Binding-site contacts:
Ligand atom C10 contacts residue DMU1 of chain 1.NF at 3.9 Å.
Ligand atom C25 contacts residue MET33 of chain 1.P at 4.0 Å (hydrophobic).
Ligand atom O1 contacts residue DMU1 of chain 1.NF at 3.6 Å (h-bond).
Ligand atom C1 contacts residue TYR45 of chain 1.W at 4.2 Å (hydrophobic).
Ligand atom O5 contacts residue TRP52 of chain 1.W at 4.0 Å.
Ligand atom C4 contacts residue TRP52 of chain 1.W at 3.6 Å (hydrophobic).
Ligand atom C25 contacts residue PHE37 of chain 1.P at 3.3 Å (hydrophobic).
Ligand atom O5 contacts residue PHE37 of chain 1.P at 3.8 Å.
Ligand atom O61 contacts residue PHE37 of chain 1.P at 2.9 Å (h-bond).
Ligand atom O16 contacts residue CYS49 of chain 1.W at 3.5 Å (h-bond).
Ligand atom C1 contacts residue CYS49 of chain 1.W at 4.2 Å (hydrophobic).
Ligand atom O49 contacts residue TYR45 of chain 1.W at 3.8 Å.
Ligand atom O7 contacts residue TRP52 of chain 1.W at 4.0 Å.
Ligand atom C28 contacts residue PHE37 of chain 1.P at 4.2 Å (hydrophobic).
Ligand atom C9 contacts residue TRP52 of chain 1.W at 4.0 Å (hydrophobic).
Ligand atom C37 contacts residue SER29 of chain 1.P at 3.7 Å.
Ligand atom C40 contacts residue LEU50 of chain 1.W at 3.9 Å (hydrophobic).
Ligand atom C18 contacts residue CYS49 of chain 1.W at 3.9 Å (hydrophobic).
Ligand atom C43 contacts residue LEU110 of chain 1.N at 3.6 Å (hydrophobic).
Ligand atom C43 contacts residue SER46 of chain 1.W at 3.6 Å.
Ligand atom C18 contacts residue PHE37 of chain 1.P at 3.6 Å (hydrophobic).
Ligand atom C19 contacts residue PHE37 of chain 1.P at 3.5 Å (hydrophobic).
Ligand atom C22 contacts residue PHE37 of chain 1.P at 4.0 Å (hydrophobic).
Ligand atom O55 contacts residue DMU1 of chain 1.NF at 4.0 Å.
Ligand atom O3 contacts residue DMU1 of chain 1.NF at 3.7 Å.
Ligand atom C57 contacts residue TRP52 of chain 1.W at 3.5 Å (hydrophobic).
Ligand atom C34 contacts residue LEU145 of chain 1.N at 4.0 Å (hydrophobic).
Ligand atom C22 contacts residue CYS49 of chain 1.W at 3.5 Å (hydrophobic).
Ligand atom O49 contacts residue TYR48 of chain 1.W at 3.2 Å.
Ligand atom C19 contacts residue CYS49 of chain 1.W at 4.0 Å (hydrophobic).
Ligand atom C6 contacts residue TRP52 of chain 1.W at 3.9 Å (hydrophobic).
Ligand atom C18 contacts residue MET33 of chain 1.P at 4.1 Å (hydrophobic).
Ligand atom C40 contacts residue ALA114 of chain 1.N at 4.0 Å (hydrophobic).
Ligand atom C37 contacts residue SER46 of chain 1.W at 3.6 Å.
Ligand atom O49 contacts residue CYS49 of chain 1.W at 3.3 Å (h-bond).
Ligand atom C22 contacts residue MET33 of chain 1.P at 3.9 Å (hydrophobic).
Ligand atom O16 contacts residue MET33 of chain 1.P at 3.8 Å.
Ligand atom C19 contacts residue MET33 of chain 1.P at 3.3 Å (hydrophobic).
Ligand atom O2 contacts residue TRP52 of chain 1.W at 4.0 Å.
Ligand atom C28 contacts residue THR32 of chain 1.P at 4.1 Å.

Sequence of chain 1.P:
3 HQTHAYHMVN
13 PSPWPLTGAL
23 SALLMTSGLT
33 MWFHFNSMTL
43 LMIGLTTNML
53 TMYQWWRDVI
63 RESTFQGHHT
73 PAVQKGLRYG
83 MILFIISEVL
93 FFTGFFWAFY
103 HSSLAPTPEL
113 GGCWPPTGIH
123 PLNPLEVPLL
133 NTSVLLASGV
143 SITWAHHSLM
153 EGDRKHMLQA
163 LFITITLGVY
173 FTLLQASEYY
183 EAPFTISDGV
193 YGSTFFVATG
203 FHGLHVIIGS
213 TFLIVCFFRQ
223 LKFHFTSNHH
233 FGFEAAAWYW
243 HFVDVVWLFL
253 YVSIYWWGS

Sequence of chain 1.N:
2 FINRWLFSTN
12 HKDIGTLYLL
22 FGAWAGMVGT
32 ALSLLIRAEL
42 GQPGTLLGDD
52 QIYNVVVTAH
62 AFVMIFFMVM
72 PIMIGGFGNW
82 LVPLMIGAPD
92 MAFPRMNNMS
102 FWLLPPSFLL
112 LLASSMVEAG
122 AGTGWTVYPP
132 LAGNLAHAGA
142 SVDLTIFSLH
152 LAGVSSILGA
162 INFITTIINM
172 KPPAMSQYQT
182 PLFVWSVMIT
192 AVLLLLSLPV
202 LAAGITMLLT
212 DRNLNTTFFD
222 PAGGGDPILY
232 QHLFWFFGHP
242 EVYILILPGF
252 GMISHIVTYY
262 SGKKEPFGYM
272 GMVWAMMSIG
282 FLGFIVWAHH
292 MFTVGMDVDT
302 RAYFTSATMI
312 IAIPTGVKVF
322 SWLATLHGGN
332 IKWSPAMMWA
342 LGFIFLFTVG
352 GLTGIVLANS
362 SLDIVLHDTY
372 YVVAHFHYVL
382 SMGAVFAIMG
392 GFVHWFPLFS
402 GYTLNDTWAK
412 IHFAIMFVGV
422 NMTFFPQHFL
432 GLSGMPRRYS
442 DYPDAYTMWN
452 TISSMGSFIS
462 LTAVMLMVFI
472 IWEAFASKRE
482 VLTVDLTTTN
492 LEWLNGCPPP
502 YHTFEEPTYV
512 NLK

Sequence of chain 1.W:
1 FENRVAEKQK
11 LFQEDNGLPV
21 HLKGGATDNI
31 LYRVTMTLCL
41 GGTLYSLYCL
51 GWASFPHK

This small molecule binds to this protein.
Small molecule (SMILES): CCCCCCCCCCO[C@@H]1O[C@H](CO)[C@@H](O[C@H]2O[C@H](CO)[C@@H](O)[C@H](O)[C@H]2O)[C@H](O)[C@H]1O